Binding-site contacts:
Ligand atom N2 contacts residue GLY78 of chain 1.F at 4.5 Å.
Ligand atom O7 contacts residue ARG257 of chain 1.A at 3.1 Å (salt-bridge).
Ligand atom C8 contacts residue HIS75 of chain 1.F at 3.4 Å.
Ligand atom O7 contacts residue ASN82 of chain 1.F at 4.3 Å.
Ligand atom O7 contacts residue ASN79 of chain 1.F at 3.1 Å (h-bond).
Ligand atom O5 contacts residue ASN82 of chain 1.F at 2.3 Å (h-bond).
Ligand atom C3 contacts residue ASN82 of chain 1.F at 3.8 Å.
Ligand atom C1 contacts residue ASN82 of chain 1.F at 1.4 Å.
Ligand atom C8 contacts residue ASN79 of chain 1.F at 3.3 Å.
Ligand atom O3 contacts residue ARG257 of chain 1.A at 4.3 Å.
Ligand atom C4 contacts residue ASN82 of chain 1.F at 4.2 Å.
Ligand atom C7 contacts residue ASN82 of chain 1.F at 3.9 Å.
Ligand atom N2 contacts residue ASN82 of chain 1.F at 3.1 Å (h-bond).
Ligand atom C7 contacts residue GLY78 of chain 1.F at 4.5 Å.
Ligand atom C2 contacts residue ASN82 of chain 1.F at 2.5 Å.
Ligand atom C7 contacts residue ASN79 of chain 1.F at 3.4 Å.
Ligand atom C5 contacts residue ASN82 of chain 1.F at 3.7 Å.
Ligand atom C8 contacts residue GLY78 of chain 1.F at 3.9 Å.
Ligand atom O7 contacts residue GLU106 of chain 1.A at 3.9 Å.
Ligand atom C7 contacts residue ARG257 of chain 1.A at 4.3 Å.
Ligand atom N2 contacts residue ASN79 of chain 1.F at 4.4 Å.

Sequence of chain 1.A:
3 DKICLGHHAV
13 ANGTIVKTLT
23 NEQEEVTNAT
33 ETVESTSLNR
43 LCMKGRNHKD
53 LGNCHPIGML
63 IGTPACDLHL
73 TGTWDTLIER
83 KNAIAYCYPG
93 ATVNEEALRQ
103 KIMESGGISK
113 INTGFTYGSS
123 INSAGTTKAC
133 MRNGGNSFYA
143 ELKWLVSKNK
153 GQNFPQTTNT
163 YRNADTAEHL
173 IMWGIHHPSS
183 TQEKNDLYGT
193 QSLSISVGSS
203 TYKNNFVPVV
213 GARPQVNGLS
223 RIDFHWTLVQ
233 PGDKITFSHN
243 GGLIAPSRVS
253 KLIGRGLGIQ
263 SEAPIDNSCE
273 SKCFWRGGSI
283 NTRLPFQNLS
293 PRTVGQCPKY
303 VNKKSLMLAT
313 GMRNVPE

Sequence of chain 1.F:
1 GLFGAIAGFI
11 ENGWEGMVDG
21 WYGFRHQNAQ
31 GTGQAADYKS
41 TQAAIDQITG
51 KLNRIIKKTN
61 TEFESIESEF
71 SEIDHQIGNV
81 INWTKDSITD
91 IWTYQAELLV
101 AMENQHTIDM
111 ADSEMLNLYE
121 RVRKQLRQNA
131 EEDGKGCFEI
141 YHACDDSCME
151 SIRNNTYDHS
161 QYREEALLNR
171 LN

This protein binds this small molecule.
Small molecule (SMILES): CC(=O)N[C@@H]1[C@@H](O)[C@H](O)[C@@H](CO)O[C@H]1O